Sequence of chain 1.A:
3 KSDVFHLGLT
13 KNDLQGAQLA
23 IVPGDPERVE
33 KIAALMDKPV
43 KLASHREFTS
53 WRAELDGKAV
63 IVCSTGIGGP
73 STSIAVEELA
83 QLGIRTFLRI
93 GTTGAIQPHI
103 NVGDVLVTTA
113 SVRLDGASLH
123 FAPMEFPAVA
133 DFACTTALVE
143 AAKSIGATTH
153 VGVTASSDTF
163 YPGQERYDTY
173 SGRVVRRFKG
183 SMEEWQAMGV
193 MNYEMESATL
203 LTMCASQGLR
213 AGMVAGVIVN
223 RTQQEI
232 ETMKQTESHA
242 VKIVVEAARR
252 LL

Binding-site contacts:
Ligand atom C3' contacts residue GLU198 of chain 1.F at 3.5 Å.
Ligand atom C4' contacts residue PO41 of chain 1.N at 3.5 Å.
Ligand atom O2 contacts residue GLU196 of chain 1.F at 3.6 Å.
Ligand atom C5 contacts residue GLY96 of chain 1.F at 3.7 Å.
Ligand atom N3 contacts residue GLU196 of chain 1.F at 3.8 Å.
Ligand atom O4 contacts residue GLN166 of chain 1.F at 2.8 Å (h-bond).
Ligand atom C5' contacts residue HIS8 of chain 1.A at 3.4 Å.
Ligand atom O3' contacts residue GLU198 of chain 1.F at 2.5 Å (salt-bridge).
Ligand atom C4 contacts residue TYR195 of chain 1.F at 3.9 Å (hydrophobic).
Ligand atom N3 contacts residue TYR195 of chain 1.F at 3.8 Å.
Ligand atom O4' contacts residue PO41 of chain 1.N at 3.4 Å (h-bond).
Ligand atom O3' contacts residue PO41 of chain 1.N at 2.7 Å (h-bond).
Ligand atom C5' contacts residue ILE69 of chain 1.F at 4.0 Å (hydrophobic).
Ligand atom O5' contacts residue HIS8 of chain 1.A at 2.6 Å (h-bond).
Ligand atom C4' contacts residue ARG48 of chain 1.A at 3.9 Å.
Ligand atom C2' contacts residue GLU198 of chain 1.F at 3.5 Å.
Ligand atom C1' contacts residue THR94 of chain 1.F at 3.2 Å.
Ligand atom O3' contacts residue ILE69 of chain 1.F at 3.7 Å.
Ligand atom C2' contacts residue PO41 of chain 1.N at 3.3 Å.
Ligand atom N3 contacts residue GLN166 of chain 1.F at 3.2 Å (h-bond).
Ligand atom C5' contacts residue PHE162 of chain 1.F at 3.9 Å (hydrophobic).
Ligand atom C4 contacts residue PHE162 of chain 1.F at 3.8 Å (hydrophobic).
Ligand atom O4 contacts residue GLY96 of chain 1.F at 3.9 Å.
Ligand atom C2' contacts residue MET197 of chain 1.F at 3.9 Å (hydrophobic).
Ligand atom C4 contacts residue GLN166 of chain 1.F at 3.7 Å.
Ligand atom C1' contacts residue PO41 of chain 1.N at 3.0 Å.
Ligand atom C6 contacts residue THR95 of chain 1.F at 3.8 Å.
Ligand atom C4 contacts residue GLY96 of chain 1.F at 4.0 Å.
Ligand atom O4' contacts residue ARG48 of chain 1.A at 3.6 Å.
Ligand atom C6 contacts residue THR94 of chain 1.F at 3.2 Å.
Ligand atom O4' contacts residue THR94 of chain 1.F at 3.1 Å (h-bond).
Ligand atom O5' contacts residue PHE7 of chain 1.A at 3.9 Å.
Ligand atom C5 contacts residue THR95 of chain 1.F at 3.8 Å.
Ligand atom O4 contacts residue ARG168 of chain 1.F at 3.5 Å (salt-bridge).
Ligand atom C3' contacts residue PO41 of chain 1.N at 3.3 Å.
Ligand atom C2 contacts residue GLU196 of chain 1.F at 3.7 Å.
Ligand atom O5' contacts residue PHE162 of chain 1.F at 3.5 Å.
Ligand atom O4 contacts residue TYR195 of chain 1.F at 4.0 Å.
Ligand atom O2 contacts residue MET197 of chain 1.F at 3.2 Å.
Ligand atom N1 contacts residue THR94 of chain 1.F at 3.2 Å (h-bond).

Sequence of chain 1.F:
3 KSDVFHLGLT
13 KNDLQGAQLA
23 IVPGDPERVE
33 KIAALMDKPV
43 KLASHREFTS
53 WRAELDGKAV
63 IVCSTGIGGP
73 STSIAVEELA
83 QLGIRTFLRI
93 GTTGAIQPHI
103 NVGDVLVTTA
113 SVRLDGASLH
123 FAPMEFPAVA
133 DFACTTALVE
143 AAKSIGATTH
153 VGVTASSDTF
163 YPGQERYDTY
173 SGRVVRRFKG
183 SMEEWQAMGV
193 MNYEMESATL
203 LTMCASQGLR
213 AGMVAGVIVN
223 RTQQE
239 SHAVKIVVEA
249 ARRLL

The protein below binds the small molecule below.
Small molecule (SMILES): O=c1ccn2c(n1)O[C@H]1[C@H](O)[C@@H](CO)O[C@H]12